Binding-site contacts:
Ligand atom C1 contacts residue TYR293 of chain 1.A at 3.8 Å (hydrophobic).
Ligand atom O5 contacts residue TYR293 of chain 1.A at 3.8 Å.
Ligand atom C6 contacts residue HIS375 of chain 1.A at 3.4 Å.
Ligand atom O3 contacts residue ARG125 of chain 1.A at 3.5 Å (salt-bridge).
Ligand atom O2 contacts residue ASN266 of chain 1.A at 3.7 Å.
Ligand atom C4 contacts residue GLU372 of chain 1.A at 3.2 Å.
Ligand atom C4 contacts residue PHE362 of chain 1.A at 3.7 Å (hydrophobic).
Ligand atom O2 contacts residue ASP291 of chain 1.A at 3.5 Å (salt-bridge).
Ligand atom C1 contacts residue GOL1 of chain 1.J at 3.8 Å.
Ligand atom O6 contacts residue GOL1 of chain 1.J at 3.9 Å.
Ligand atom O4 contacts residue GLU372 of chain 1.A at 2.6 Å (salt-bridge).
Ligand atom C3 contacts residue PHE362 of chain 1.A at 3.7 Å (hydrophobic).
Ligand atom O6 contacts residue TRP332 of chain 1.A at 2.8 Å (h-bond).
Ligand atom O6 contacts residue HIS375 of chain 1.A at 3.2 Å (h-bond).
Ligand atom C2 contacts residue GLU324 of chain 1.A at 3.0 Å.
Ligand atom O4 contacts residue ARG125 of chain 1.A at 2.6 Å (salt-bridge).
Ligand atom C5 contacts residue TYR293 of chain 1.A at 3.5 Å (hydrophobic).
Ligand atom O2 contacts residue ASN163 of chain 1.A at 3.0 Å (h-bond).
Ligand atom C2 contacts residue ARG125 of chain 1.A at 3.8 Å.
Ligand atom C1 contacts residue GLU324 of chain 1.A at 2.9 Å.
Ligand atom O2 contacts residue GLU164 of chain 1.A at 3.4 Å.
Ligand atom O3 contacts residue ASN163 of chain 1.A at 3.6 Å (h-bond).
Ligand atom C3 contacts residue GLU324 of chain 1.A at 3.2 Å.
Ligand atom O1 contacts residue GLU324 of chain 1.A at 3.8 Å.
Ligand atom C1 contacts residue GLU164 of chain 1.A at 3.5 Å.
Ligand atom O1 contacts residue GOL1 of chain 1.J at 2.9 Å.
Ligand atom C2 contacts residue ASN163 of chain 1.A at 3.8 Å.
Ligand atom C3 contacts residue ARG125 of chain 1.A at 3.9 Å.
Ligand atom O6 contacts residue TYR293 of chain 1.A at 3.4 Å.
Ligand atom O1 contacts residue GLU164 of chain 1.A at 2.5 Å (salt-bridge).
Ligand atom O2 contacts residue GLU324 of chain 1.A at 2.6 Å (salt-bridge).
Ligand atom C6 contacts residue GLU372 of chain 1.A at 3.2 Å.
Ligand atom C5 contacts residue GLU372 of chain 1.A at 3.7 Å.
Ligand atom O5 contacts residue GOL1 of chain 1.J at 3.3 Å (h-bond).
Ligand atom O3 contacts residue PHE59 of chain 1.A at 3.3 Å.
Ligand atom O3 contacts residue PHE362 of chain 1.A at 3.8 Å.
Ligand atom C4 contacts residue ARG125 of chain 1.A at 3.8 Å.
Ligand atom C5 contacts residue GLU324 of chain 1.A at 3.9 Å.
Ligand atom C2 contacts residue GLU164 of chain 1.A at 3.8 Å.
Ligand atom C5 contacts residue PHE362 of chain 1.A at 3.9 Å (hydrophobic).

Sequence of chain 1.A:
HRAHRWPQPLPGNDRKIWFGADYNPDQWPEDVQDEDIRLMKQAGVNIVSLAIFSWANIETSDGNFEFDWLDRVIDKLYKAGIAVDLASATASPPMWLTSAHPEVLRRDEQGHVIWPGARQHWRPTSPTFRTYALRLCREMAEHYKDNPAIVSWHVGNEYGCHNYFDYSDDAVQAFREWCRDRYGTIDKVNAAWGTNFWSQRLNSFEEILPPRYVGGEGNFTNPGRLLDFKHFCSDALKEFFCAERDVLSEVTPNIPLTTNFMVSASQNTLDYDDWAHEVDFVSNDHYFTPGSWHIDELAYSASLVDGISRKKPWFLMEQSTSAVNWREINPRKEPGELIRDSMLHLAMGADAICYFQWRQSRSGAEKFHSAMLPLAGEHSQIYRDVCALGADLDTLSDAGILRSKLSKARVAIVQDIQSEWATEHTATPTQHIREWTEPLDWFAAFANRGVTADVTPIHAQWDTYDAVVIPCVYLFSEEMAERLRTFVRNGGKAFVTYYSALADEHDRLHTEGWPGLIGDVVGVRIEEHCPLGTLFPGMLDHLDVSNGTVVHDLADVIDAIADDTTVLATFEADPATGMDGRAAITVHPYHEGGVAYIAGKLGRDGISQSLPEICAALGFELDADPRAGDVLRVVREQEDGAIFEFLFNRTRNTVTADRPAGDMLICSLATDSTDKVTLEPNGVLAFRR

A protein and the small-molecule ligand that binds it are described below.
Small molecule (SMILES): OC[C@H]1O[C@@H](O)[C@H](O)[C@@H](O)[C@H]1O